Sequence of chain 2.B:
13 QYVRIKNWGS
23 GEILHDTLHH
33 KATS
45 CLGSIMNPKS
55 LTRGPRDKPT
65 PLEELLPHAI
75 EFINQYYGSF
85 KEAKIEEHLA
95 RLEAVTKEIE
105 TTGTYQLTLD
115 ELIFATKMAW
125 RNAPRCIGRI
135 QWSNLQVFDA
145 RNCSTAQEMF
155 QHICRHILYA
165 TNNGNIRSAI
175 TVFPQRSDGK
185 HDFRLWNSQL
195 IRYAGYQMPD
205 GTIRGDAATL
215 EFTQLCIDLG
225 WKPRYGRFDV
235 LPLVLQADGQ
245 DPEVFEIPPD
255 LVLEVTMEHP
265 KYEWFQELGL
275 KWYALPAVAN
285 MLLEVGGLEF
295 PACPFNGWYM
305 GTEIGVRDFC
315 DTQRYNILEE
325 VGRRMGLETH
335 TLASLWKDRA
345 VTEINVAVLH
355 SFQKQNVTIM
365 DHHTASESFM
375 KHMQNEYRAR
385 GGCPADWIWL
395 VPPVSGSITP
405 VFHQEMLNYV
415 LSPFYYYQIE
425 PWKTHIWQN

The protein below binds the small molecule below.
Small molecule (SMILES): O=c1[nH]c2cc(Cl)ccc2o1

Binding-site contacts:
Ligand atom O2 contacts residue TRP302 of chain 2.B at 3.8 Å.
Ligand atom C4 contacts residue TRP302 of chain 2.B at 3.5 Å (hydrophobic).
Ligand atom CL1 contacts residue PRO280 of chain 2.B at 4.2 Å.
Ligand atom C5 contacts residue GLY301 of chain 2.B at 4.0 Å.
Ligand atom CL1 contacts residue PHE299 of chain 2.B at 3.5 Å.
Ligand atom N1 contacts residue PRO280 of chain 2.B at 3.7 Å.
Ligand atom C4 contacts residue HEM1 of chain 2.I at 3.4 Å.
Ligand atom C7 contacts residue MET304 of chain 2.B at 3.9 Å (hydrophobic).
Ligand atom C6 contacts residue VAL282 of chain 2.B at 4.4 Å (hydrophobic).
Ligand atom C6 contacts residue HEM1 of chain 2.I at 3.7 Å.
Ligand atom O2 contacts residue HEM1 of chain 2.I at 3.8 Å.
Ligand atom C5 contacts residue TRP302 of chain 2.B at 3.9 Å (hydrophobic).
Ligand atom N1 contacts residue TYR303 of chain 2.B at 3.8 Å.
Ligand atom C3 contacts residue PRO280 of chain 2.B at 4.3 Å (hydrophobic).
Ligand atom O2 contacts residue GLU307 of chain 2.B at 3.3 Å.
Ligand atom CL1 contacts residue ASN300 of chain 2.B at 3.9 Å.
Ligand atom C5 contacts residue PRO280 of chain 2.B at 3.8 Å (hydrophobic).
Ligand atom O2 contacts residue MET304 of chain 2.B at 2.8 Å (h-bond).
Ligand atom C2 contacts residue HEM1 of chain 2.I at 3.3 Å.
Ligand atom CL1 contacts residue HEM1 of chain 2.I at 3.5 Å.
Ligand atom N1 contacts residue HEM1 of chain 2.I at 3.4 Å.
Ligand atom C7 contacts residue HEM1 of chain 2.I at 3.5 Å.
Ligand atom CL1 contacts residue VAL282 of chain 2.B at 4.0 Å.
Ligand atom C7 contacts residue TYR303 of chain 2.B at 3.9 Å (hydrophobic).
Ligand atom C4 contacts residue PRO280 of chain 2.B at 3.8 Å (hydrophobic).
Ligand atom C6 contacts residue GLY301 of chain 2.B at 4.5 Å.
Ligand atom C3 contacts residue HEM1 of chain 2.I at 3.2 Å.
Ligand atom C6 contacts residue PRO280 of chain 2.B at 4.2 Å (hydrophobic).
Ligand atom C7 contacts residue GLU307 of chain 2.B at 3.8 Å.
Ligand atom C1 contacts residue HEM1 of chain 2.I at 3.6 Å.
Ligand atom C5 contacts residue HEM1 of chain 2.I at 3.3 Å.
Ligand atom O1 contacts residue HEM1 of chain 2.I at 3.2 Å.
Ligand atom N1 contacts residue MET304 of chain 2.B at 4.3 Å.
Ligand atom CL1 contacts residue GLY301 of chain 2.B at 3.9 Å.
Ligand atom C7 contacts residue PRO280 of chain 2.B at 4.4 Å (hydrophobic).
Ligand atom O1 contacts residue GLU307 of chain 2.B at 3.6 Å.
Ligand atom O2 contacts residue TYR303 of chain 2.B at 3.4 Å.
Ligand atom N1 contacts residue TRP302 of chain 2.B at 2.6 Å (h-bond).
Ligand atom C1 contacts residue VAL282 of chain 2.B at 3.8 Å (hydrophobic).
Ligand atom C7 contacts residue TRP302 of chain 2.B at 3.6 Å (hydrophobic).